Sequence of chain 3.B:
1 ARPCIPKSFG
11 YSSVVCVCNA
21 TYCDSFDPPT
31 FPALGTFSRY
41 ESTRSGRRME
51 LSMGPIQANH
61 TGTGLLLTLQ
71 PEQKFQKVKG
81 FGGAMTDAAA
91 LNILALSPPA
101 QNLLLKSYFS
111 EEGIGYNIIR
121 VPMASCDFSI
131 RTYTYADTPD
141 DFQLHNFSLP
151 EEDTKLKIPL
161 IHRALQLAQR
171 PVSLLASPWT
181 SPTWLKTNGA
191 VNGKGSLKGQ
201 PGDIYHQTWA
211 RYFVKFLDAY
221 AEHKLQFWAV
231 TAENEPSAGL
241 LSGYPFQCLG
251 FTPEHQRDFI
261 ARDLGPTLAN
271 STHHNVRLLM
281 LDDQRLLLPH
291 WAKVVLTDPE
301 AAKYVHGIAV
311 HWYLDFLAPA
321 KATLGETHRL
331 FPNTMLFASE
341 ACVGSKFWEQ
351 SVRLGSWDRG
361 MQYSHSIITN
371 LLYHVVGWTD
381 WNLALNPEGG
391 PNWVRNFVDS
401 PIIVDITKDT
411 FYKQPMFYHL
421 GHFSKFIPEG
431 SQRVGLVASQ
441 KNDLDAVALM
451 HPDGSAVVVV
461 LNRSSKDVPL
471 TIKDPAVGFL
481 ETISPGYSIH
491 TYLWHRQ

The small molecule below binds the protein below.
Small molecule (SMILES): OC1C(O)C(O)C(O)C(O)C1O

Binding-site contacts:
Ligand atom O3 contacts residue PHE246 of chain 3.B at 4.0 Å.
Ligand atom O2 contacts residue GLU235 of chain 3.B at 3.8 Å.
Ligand atom C2 contacts residue GLU235 of chain 3.B at 4.0 Å.
Ligand atom C4 contacts residue TRP381 of chain 3.B at 3.1 Å (hydrophobic).
Ligand atom O3 contacts residue GLU340 of chain 3.B at 4.1 Å.
Ligand atom O6 contacts residue TYR313 of chain 3.B at 2.9 Å.
Ligand atom O6 contacts residue GLU340 of chain 3.B at 3.0 Å (salt-bridge).
Ligand atom O5 contacts residue ASN396 of chain 3.B at 3.6 Å (h-bond).
Ligand atom C2 contacts residue GLU340 of chain 3.B at 2.5 Å.
Ligand atom C3 contacts residue ASP127 of chain 3.B at 3.6 Å.
Ligand atom O5 contacts residue PHE128 of chain 3.B at 4.1 Å.
Ligand atom C6 contacts residue GLU340 of chain 3.B at 2.5 Å.
Ligand atom O4 contacts residue ASP127 of chain 3.B at 2.2 Å (salt-bridge).
Ligand atom C6 contacts residue CYS342 of chain 3.B at 3.7 Å (hydrophobic).
Ligand atom C3 contacts residue GLU340 of chain 3.B at 3.8 Å.
Ligand atom O3 contacts residue TRP381 of chain 3.B at 3.4 Å.
Ligand atom O4 contacts residue PHE128 of chain 3.B at 3.4 Å.
Ligand atom O3 contacts residue TRP179 of chain 3.B at 2.6 Å (h-bond).
Ligand atom O5 contacts residue VAL398 of chain 3.B at 4.0 Å.
Ligand atom C3 contacts residue PHE246 of chain 3.B at 3.9 Å (hydrophobic).
Ligand atom O5 contacts residue TRP381 of chain 3.B at 3.6 Å (h-bond).
Ligand atom O3 contacts residue ASP127 of chain 3.B at 3.1 Å (salt-bridge).
Ligand atom C5 contacts residue TRP381 of chain 3.B at 3.8 Å (hydrophobic).
Ligand atom C4 contacts residue ASP127 of chain 3.B at 3.6 Å.
Ligand atom C3 contacts residue TRP179 of chain 3.B at 3.8 Å (hydrophobic).
Ligand atom O4 contacts residue ASN396 of chain 3.B at 3.2 Å (h-bond).
Ligand atom O6 contacts residue GLU235 of chain 3.B at 4.0 Å.
Ligand atom O4 contacts residue TRP381 of chain 3.B at 3.4 Å (h-bond).
Ligand atom C1 contacts residue TRP381 of chain 3.B at 3.9 Å (hydrophobic).
Ligand atom C2 contacts residue ASN234 of chain 3.B at 4.1 Å.
Ligand atom C6 contacts residue TYR313 of chain 3.B at 4.0 Å (hydrophobic).
Ligand atom O2 contacts residue ASN234 of chain 3.B at 2.9 Å (h-bond).
Ligand atom O5 contacts residue CYS342 of chain 3.B at 3.6 Å (h-bond).
Ligand atom C3 contacts residue TRP381 of chain 3.B at 4.1 Å (hydrophobic).
Ligand atom O2 contacts residue TRP179 of chain 3.B at 3.6 Å.
Ligand atom O2 contacts residue GLU340 of chain 3.B at 2.5 Å (salt-bridge).
Ligand atom C5 contacts residue ASN396 of chain 3.B at 3.8 Å.
Ligand atom C5 contacts residue GLU340 of chain 3.B at 3.8 Å.
Ligand atom C4 contacts residue GLU340 of chain 3.B at 4.0 Å.
Ligand atom C1 contacts residue GLU340 of chain 3.B at 1.4 Å.